A protein and the small-molecule ligand that binds it are described below.
Small molecule (SMILES): C[C@@H](O)[C@H](NC(=O)c1ccc(C#Cc2ccccc2)cc1)C(=O)NO

Sequence of chain 1.D:
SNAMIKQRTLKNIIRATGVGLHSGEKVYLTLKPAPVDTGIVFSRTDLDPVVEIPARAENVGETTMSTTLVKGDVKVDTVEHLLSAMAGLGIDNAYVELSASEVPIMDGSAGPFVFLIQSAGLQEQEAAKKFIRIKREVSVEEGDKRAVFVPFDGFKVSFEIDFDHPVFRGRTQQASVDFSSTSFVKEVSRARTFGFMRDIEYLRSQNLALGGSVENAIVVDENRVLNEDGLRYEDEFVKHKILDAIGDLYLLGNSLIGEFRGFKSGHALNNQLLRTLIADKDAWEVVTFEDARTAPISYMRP

Binding-site contacts:
Ligand atom C12 contacts residue GLY212 of chain 1.D at 3.6 Å.
Ligand atom C15 contacts residue VAL219 of chain 1.D at 3.6 Å (hydrophobic).
Ligand atom C14 contacts residue SER213 of chain 1.D at 3.5 Å.
Ligand atom C17 contacts residue ZN1 of chain 1.DA at 2.9 Å.
Ligand atom C16 contacts residue THR193 of chain 1.D at 3.6 Å.
Ligand atom N1 contacts residue THR193 of chain 1.D at 2.9 Å (h-bond).
Ligand atom N2 contacts residue GLU80 of chain 1.D at 3.0 Å (salt-bridge).
Ligand atom C15 contacts residue SER213 of chain 1.D at 3.5 Å.
Ligand atom C15 contacts residue GLY212 of chain 1.D at 3.7 Å.
Ligand atom O2 contacts residue ZN1 of chain 1.DA at 2.1 Å.
Ligand atom O2 contacts residue HIS240 of chain 1.D at 3.0 Å (h-bond).
Ligand atom C17 contacts residue THR193 of chain 1.D at 3.4 Å.
Ligand atom C11 contacts residue ILE200 of chain 1.D at 3.5 Å (hydrophobic).
Ligand atom C12 contacts residue ARG204 of chain 1.D at 3.7 Å.
Ligand atom O1 contacts residue MET65 of chain 1.D at 3.7 Å.
Ligand atom N2 contacts residue MET65 of chain 1.D at 3.4 Å (h-bond).
Ligand atom C3 contacts residue THR193 of chain 1.D at 3.3 Å.
Ligand atom C14 contacts residue VAL219 of chain 1.D at 3.6 Å (hydrophobic).
Ligand atom O3 contacts residue ASP244 of chain 1.D at 3.0 Å (salt-bridge).
Ligand atom O4 contacts residue ASP244 of chain 1.D at 3.6 Å.
Ligand atom C16 contacts residue MET65 of chain 1.D at 3.8 Å (hydrophobic).
Ligand atom O3 contacts residue HIS81 of chain 1.D at 3.1 Å (h-bond).
Ligand atom O4 contacts residue LYS241 of chain 1.D at 3.6 Å.
Ligand atom O2 contacts residue THR193 of chain 1.D at 2.6 Å (h-bond).
Ligand atom C3 contacts residue PHE194 of chain 1.D at 3.5 Å (hydrophobic).
Ligand atom C19 contacts residue PHE194 of chain 1.D at 3.7 Å (hydrophobic).
Ligand atom O2 contacts residue HIS81 of chain 1.D at 3.6 Å.
Ligand atom N2 contacts residue ZN1 of chain 1.DA at 2.9 Å.
Ligand atom O3 contacts residue HIS267 of chain 1.D at 3.2 Å (h-bond).
Ligand atom C9 contacts residue ILE200 of chain 1.D at 3.7 Å (hydrophobic).
Ligand atom C10 contacts residue GLY212 of chain 1.D at 3.6 Å.
Ligand atom O3 contacts residue ZN1 of chain 1.DA at 2.1 Å.
Ligand atom O2 contacts residue ASP244 of chain 1.D at 3.3 Å (salt-bridge).
Ligand atom C13 contacts residue GLY212 of chain 1.D at 3.7 Å.
Ligand atom C19 contacts residue THR193 of chain 1.D at 3.6 Å.
Ligand atom N2 contacts residue ASP244 of chain 1.D at 3.5 Å (salt-bridge).
Ligand atom N2 contacts residue HIS267 of chain 1.D at 2.8 Å (h-bond).
Ligand atom C17 contacts residue ASP244 of chain 1.D at 3.5 Å.
Ligand atom C6 contacts residue ALA209 of chain 1.D at 3.7 Å (hydrophobic).
Ligand atom O3 contacts residue GLU80 of chain 1.D at 2.4 Å (salt-bridge).